Binding-site contacts:
Ligand atom C contacts residue ASP258 of chain 60.A at 3.6 Å.
Ligand atom CB contacts residue ARG49 of chain 60.A at 3.5 Å.
Ligand atom NH2 contacts residue ARG50 of chain 60.A at 3.3 Å (salt-bridge).
Ligand atom OG1 contacts residue ASP258 of chain 60.A at 3.3 Å.
Ligand atom NH1 contacts residue THR246 of chain 60.A at 3.0 Å (h-bond).
Ligand atom C contacts residue ILE39 of chain 60.A at 3.6 Å (hydrophobic).
Ligand atom CB contacts residue ASP258 of chain 60.A at 3.7 Å.
Ligand atom OG1 contacts residue ILE39 of chain 60.A at 3.5 Å.
Ligand atom O contacts residue ARG43 of chain 60.A at 3.1 Å (salt-bridge).
Ligand atom N contacts residue ILE39 of chain 60.A at 3.7 Å.
Ligand atom N contacts residue ASP258 of chain 60.A at 3.0 Å (salt-bridge).
Ligand atom N contacts residue ARG49 of chain 60.A at 3.6 Å.
Ligand atom CB contacts residue ILE39 of chain 60.A at 3.6 Å (hydrophobic).
Ligand atom CD contacts residue ARG50 of chain 60.A at 3.6 Å.
Ligand atom CA contacts residue ASP258 of chain 60.A at 3.7 Å.
Ligand atom N contacts residue ASP258 of chain 60.A at 2.9 Å (salt-bridge).
Ligand atom CA contacts residue ASP258 of chain 60.A at 3.7 Å.
Ligand atom O contacts residue ARG50 of chain 60.A at 3.6 Å.
Ligand atom CD2 contacts residue ARG43 of chain 60.A at 3.7 Å.
Ligand atom CG2 contacts residue MET259 of chain 60.A at 3.7 Å (hydrophobic).
Ligand atom CB contacts residue MET259 of chain 60.A at 3.8 Å (hydrophobic).
Ligand atom OG1 contacts residue MET259 of chain 60.A at 2.8 Å (h-bond).
Ligand atom CB contacts residue ASP258 of chain 60.A at 3.5 Å.
Ligand atom CA contacts residue ARG50 of chain 60.A at 3.5 Å.
Ligand atom CB contacts residue ARG50 of chain 60.A at 3.7 Å.
Ligand atom C contacts residue ARG49 of chain 60.A at 3.4 Å.
Ligand atom CA contacts residue ARG49 of chain 60.A at 3.5 Å.
Ligand atom O contacts residue ARG49 of chain 60.A at 3.1 Å (salt-bridge).
Ligand atom N contacts residue ASP258 of chain 60.A at 2.8 Å (salt-bridge).
Ligand atom CD2 contacts residue ASP258 of chain 60.A at 3.5 Å.
Ligand atom O contacts residue ILE39 of chain 60.A at 3.6 Å.
Ligand atom C contacts residue ASP258 of chain 60.A at 3.7 Å.
Ligand atom CD contacts residue LEU52 of chain 60.A at 3.5 Å (hydrophobic).
Ligand atom CG2 contacts residue ALA42 of chain 60.A at 3.7 Å (hydrophobic).
Ligand atom N contacts residue ARG49 of chain 60.A at 3.0 Å (salt-bridge).
Ligand atom CA contacts residue ASP258 of chain 60.A at 3.5 Å.
Ligand atom O contacts residue ARG43 of chain 60.A at 3.0 Å (salt-bridge).
Ligand atom N contacts residue ARG49 of chain 60.A at 3.6 Å.
Ligand atom NE contacts residue ASP53 of chain 60.A at 3.7 Å.
Ligand atom NH1 contacts residue ASP228 of chain 60.A at 2.8 Å (salt-bridge).

The small molecule below binds the protein below.
Small molecule (SMILES): CC(C)C[C@H](NC(=O)CN)C(=O)N[C@H](C(=O)N[C@H](C(=O)NCC(=O)N[C@@H](CO)C(=O)N[C@@H](CC(C)C)C(=O)N[C@@H](CCCN=C(N)N)C(=O)NCC=O)C(C)C)[C@@H](C)O

Sequence of chain 60.A:
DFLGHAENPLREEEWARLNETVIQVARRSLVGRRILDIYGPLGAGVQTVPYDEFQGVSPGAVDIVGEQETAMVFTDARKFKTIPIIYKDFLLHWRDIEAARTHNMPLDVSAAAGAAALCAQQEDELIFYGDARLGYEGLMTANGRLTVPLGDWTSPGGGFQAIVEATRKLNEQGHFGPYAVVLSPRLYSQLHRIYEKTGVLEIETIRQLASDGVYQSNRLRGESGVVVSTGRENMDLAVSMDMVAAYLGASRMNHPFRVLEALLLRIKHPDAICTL